The small molecule below binds the protein below.
Small molecule (SMILES): OC[C@H]1O[C@H](O[C@H]2[C@H](O)[C@@H](O)[C@@H](O)O[C@@H]2CO)[C@H](O)[C@@H](O)[C@@H]1O

Binding-site contacts:
Ligand atom C6 contacts residue TRP341 of chain 2.A at 3.6 Å (hydrophobic).
Ligand atom C2 contacts residue TRP231 of chain 2.A at 3.9 Å (hydrophobic).
Ligand atom O1 contacts residue LYS16 of chain 2.A at 3.5 Å (salt-bridge).
Ligand atom C1 contacts residue TYR156 of chain 2.A at 3.6 Å (hydrophobic).
Ligand atom O2 contacts residue MET331 of chain 2.A at 3.9 Å.
Ligand atom O2 contacts residue TRP63 of chain 2.A at 3.3 Å (h-bond).
Ligand atom O5 contacts residue TYR156 of chain 2.A at 3.2 Å.
Ligand atom O6 contacts residue PHE157 of chain 2.A at 3.9 Å.
Ligand atom O6 contacts residue GLU154 of chain 2.A at 2.6 Å (salt-bridge).
Ligand atom C6 contacts residue TYR156 of chain 2.A at 3.9 Å (hydrophobic).
Ligand atom C2 contacts residue LYS16 of chain 2.A at 3.6 Å.
Ligand atom C6 contacts residue ARG345 of chain 2.A at 3.9 Å.
Ligand atom O4 contacts residue ARG67 of chain 2.A at 2.8 Å (salt-bridge).
Ligand atom C1 contacts residue ASP15 of chain 2.A at 3.5 Å.
Ligand atom C1 contacts residue TRP231 of chain 2.A at 3.7 Å (hydrophobic).
Ligand atom C6 contacts residue PRO155 of chain 2.A at 3.7 Å (hydrophobic).
Ligand atom C4 contacts residue ARG67 of chain 2.A at 3.8 Å.
Ligand atom C3 contacts residue ASP66 of chain 2.A at 3.6 Å.
Ligand atom O3 contacts residue ARG67 of chain 2.A at 2.9 Å (salt-bridge).
Ligand atom C2 contacts residue ASP66 of chain 2.A at 3.4 Å.
Ligand atom O3 contacts residue TRP63 of chain 2.A at 3.4 Å (h-bond).
Ligand atom C3 contacts residue TRP63 of chain 2.A at 3.6 Å (hydrophobic).
Ligand atom O6 contacts residue TYR156 of chain 2.A at 3.2 Å (h-bond).
Ligand atom C2 contacts residue GLU112 of chain 2.A at 3.3 Å.
Ligand atom O6 contacts residue PRO155 of chain 2.A at 3.2 Å.
Ligand atom O2 contacts residue GLU112 of chain 2.A at 2.7 Å (salt-bridge).
Ligand atom C6 contacts residue GLU154 of chain 2.A at 3.3 Å.
Ligand atom O2 contacts residue ALA64 of chain 2.A at 3.4 Å.
Ligand atom O4 contacts residue ARG345 of chain 2.A at 3.6 Å.
Ligand atom O3 contacts residue GLU112 of chain 2.A at 3.8 Å.
Ligand atom O3 contacts residue TRP341 of chain 2.A at 3.8 Å.
Ligand atom C4 contacts residue TYR156 of chain 2.A at 3.9 Å (hydrophobic).
Ligand atom O2 contacts residue LYS16 of chain 2.A at 2.6 Å (salt-bridge).
Ligand atom O1 contacts residue ASP15 of chain 2.A at 2.9 Å (salt-bridge).
Ligand atom O1 contacts residue ASN13 of chain 2.A at 3.7 Å.
Ligand atom O2 contacts residue ASP66 of chain 2.A at 2.7 Å (salt-bridge).
Ligand atom C4 contacts residue TRP341 of chain 2.A at 3.6 Å (hydrophobic).
Ligand atom O3 contacts residue ASP66 of chain 2.A at 2.7 Å (salt-bridge).
Ligand atom O3 contacts residue ALA64 of chain 2.A at 3.2 Å.
Ligand atom C1 contacts residue LYS16 of chain 2.A at 3.7 Å.

Sequence of chain 2.A:
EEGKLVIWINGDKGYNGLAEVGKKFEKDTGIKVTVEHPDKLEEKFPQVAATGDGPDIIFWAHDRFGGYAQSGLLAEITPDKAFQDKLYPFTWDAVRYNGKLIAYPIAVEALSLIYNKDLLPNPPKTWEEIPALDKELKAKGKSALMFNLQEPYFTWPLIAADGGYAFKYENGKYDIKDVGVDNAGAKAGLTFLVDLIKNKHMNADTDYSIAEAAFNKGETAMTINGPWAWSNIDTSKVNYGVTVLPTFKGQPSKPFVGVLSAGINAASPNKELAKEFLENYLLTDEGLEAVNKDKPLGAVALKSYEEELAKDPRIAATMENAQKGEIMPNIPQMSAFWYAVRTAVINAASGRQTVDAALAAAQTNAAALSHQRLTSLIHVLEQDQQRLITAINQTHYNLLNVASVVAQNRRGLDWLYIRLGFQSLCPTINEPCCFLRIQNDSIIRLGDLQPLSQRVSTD